A protein and the small-molecule ligand that binds it are described below.
Small molecule (SMILES): Cc1ccc(NC(=O)c2ccc(CN3CCN(C)CC3)cc2)cc1Nc1nccc(-c2cccnc2)n1

Sequence of chain 1.B:
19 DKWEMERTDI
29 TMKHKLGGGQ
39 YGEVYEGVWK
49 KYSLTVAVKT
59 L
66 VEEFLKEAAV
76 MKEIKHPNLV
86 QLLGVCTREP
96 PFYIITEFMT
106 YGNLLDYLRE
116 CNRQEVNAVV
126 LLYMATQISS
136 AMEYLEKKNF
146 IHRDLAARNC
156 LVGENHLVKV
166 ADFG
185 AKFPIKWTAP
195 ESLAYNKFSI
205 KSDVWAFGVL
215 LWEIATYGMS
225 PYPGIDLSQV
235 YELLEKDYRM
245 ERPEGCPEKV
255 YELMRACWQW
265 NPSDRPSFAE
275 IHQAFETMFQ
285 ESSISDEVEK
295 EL

Binding-site contacts:
Ligand atom N21 contacts residue ASP167 of chain 1.B at 3.8 Å.
Ligand atom N13 contacts residue THR101 of chain 1.B at 3.0 Å (h-bond).
Ligand atom C29 contacts residue GLU72 of chain 1.B at 3.3 Å.
Ligand atom C53 contacts residue ASP167 of chain 1.B at 3.3 Å.
Ligand atom C17 contacts residue GLU72 of chain 1.B at 3.1 Å.
Ligand atom O29 contacts residue ALA166 of chain 1.B at 3.4 Å.
Ligand atom N21 contacts residue GLU72 of chain 1.B at 2.8 Å (salt-bridge).
Ligand atom C54 contacts residue HIS147 of chain 1.B at 3.4 Å.
Ligand atom C2 contacts residue PHE103 of chain 1.B at 3.7 Å (hydrophobic).
Ligand atom C20 contacts residue LYS57 of chain 1.B at 3.6 Å.
Ligand atom C16 contacts residue MET76 of chain 1.B at 3.7 Å (hydrophobic).
Ligand atom N10 contacts residue PHE168 of chain 1.B at 3.6 Å.
Ligand atom C46 contacts residue ILE79 of chain 1.B at 3.6 Å (hydrophobic).
Ligand atom C23 contacts residue ASP167 of chain 1.B at 3.8 Å.
Ligand atom O29 contacts residue VAL85 of chain 1.B at 3.2 Å.
Ligand atom C54 contacts residue ILE146 of chain 1.B at 3.3 Å (hydrophobic).
Ligand atom C52 contacts residue HIS147 of chain 1.B at 3.3 Å.
Ligand atom N51 contacts residue HIS147 of chain 1.B at 3.3 Å (h-bond).
Ligand atom C17 contacts residue MET76 of chain 1.B at 3.6 Å (hydrophobic).
Ligand atom O29 contacts residue ASP167 of chain 1.B at 2.9 Å (salt-bridge).
Ligand atom C20 contacts residue THR101 of chain 1.B at 3.7 Å.
Ligand atom C18 contacts residue ILE99 of chain 1.B at 3.6 Å (hydrophobic).
Ligand atom C19 contacts residue THR101 of chain 1.B at 3.4 Å.
Ligand atom C52 contacts residue ASP167 of chain 1.B at 3.1 Å.
Ligand atom C50 contacts residue ILE146 of chain 1.B at 3.1 Å (hydrophobic).
Ligand atom N3 contacts residue MET104 of chain 1.B at 3.2 Å (h-bond).
Ligand atom C25 contacts residue ASP167 of chain 1.B at 3.6 Å.
Ligand atom N21 contacts residue MET76 of chain 1.B at 3.4 Å (h-bond).
Ligand atom C11 contacts residue PHE168 of chain 1.B at 3.3 Å (hydrophobic).
Ligand atom C11 contacts residue VAL42 of chain 1.B at 3.8 Å (hydrophobic).
Ligand atom C18 contacts residue LYS57 of chain 1.B at 3.5 Å.
Ligand atom C2 contacts residue MET104 of chain 1.B at 3.4 Å (hydrophobic).
Ligand atom C6 contacts residue TYR39 of chain 1.B at 3.6 Å (hydrophobic).
Ligand atom C16 contacts residue GLU72 of chain 1.B at 3.4 Å.
Ligand atom C14 contacts residue THR101 of chain 1.B at 3.4 Å.
Ligand atom N51 contacts residue ILE146 of chain 1.B at 2.8 Å (h-bond).
Ligand atom C22 contacts residue ASP167 of chain 1.B at 3.5 Å.
Ligand atom C49 contacts residue ILE146 of chain 1.B at 3.4 Å (hydrophobic).
Ligand atom N3 contacts residue PHE103 of chain 1.B at 3.6 Å.
Ligand atom C12 contacts residue PHE168 of chain 1.B at 3.7 Å (hydrophobic).